Sequence of chain 1.D:
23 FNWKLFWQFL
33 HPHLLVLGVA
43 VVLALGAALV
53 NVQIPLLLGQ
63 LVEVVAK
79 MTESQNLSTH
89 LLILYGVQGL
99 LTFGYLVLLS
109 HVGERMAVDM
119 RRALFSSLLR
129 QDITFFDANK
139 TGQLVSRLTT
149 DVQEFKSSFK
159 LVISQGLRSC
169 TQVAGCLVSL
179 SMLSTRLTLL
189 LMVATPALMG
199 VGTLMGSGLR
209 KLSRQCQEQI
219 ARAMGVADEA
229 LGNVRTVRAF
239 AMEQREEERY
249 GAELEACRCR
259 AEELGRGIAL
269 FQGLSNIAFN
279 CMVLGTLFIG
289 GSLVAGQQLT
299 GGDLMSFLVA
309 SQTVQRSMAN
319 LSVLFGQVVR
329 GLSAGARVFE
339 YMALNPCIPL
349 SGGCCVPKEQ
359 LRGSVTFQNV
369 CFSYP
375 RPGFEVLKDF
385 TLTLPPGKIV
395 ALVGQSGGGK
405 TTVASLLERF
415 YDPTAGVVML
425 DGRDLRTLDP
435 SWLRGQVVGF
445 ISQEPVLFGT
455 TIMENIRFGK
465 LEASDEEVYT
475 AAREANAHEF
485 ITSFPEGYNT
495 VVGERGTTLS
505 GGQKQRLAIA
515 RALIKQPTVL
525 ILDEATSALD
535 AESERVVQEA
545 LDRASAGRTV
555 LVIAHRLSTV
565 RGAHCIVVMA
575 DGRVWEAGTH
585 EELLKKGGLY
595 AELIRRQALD

Binding-site contacts:
Ligand atom OAG contacts residue PHE277 of chain 1.D at 4.1 Å.
Ligand atom CAY contacts residue MET316 of chain 1.D at 3.7 Å (hydrophobic).
Ligand atom CAR contacts residue PHE269 of chain 1.D at 3.8 Å (hydrophobic).
Ligand atom CAV contacts residue LEU319 of chain 1.D at 4.0 Å (hydrophobic).
Ligand atom CAZ contacts residue LEU319 of chain 1.D at 3.9 Å (hydrophobic).
Ligand atom CAD contacts residue PHE323 of chain 1.D at 4.1 Å (hydrophobic).
Ligand atom OAG contacts residue MET316 of chain 1.D at 3.6 Å.
Ligand atom OAW contacts residue SER320 of chain 1.D at 3.8 Å.
Ligand atom CAI contacts residue LEU319 of chain 1.D at 3.6 Å (hydrophobic).
Ligand atom CAS contacts residue PHE323 of chain 1.D at 4.3 Å (hydrophobic).
Ligand atom OAG contacts residue PRO194 of chain 1.D at 3.4 Å.
Ligand atom CAK contacts residue LEU319 of chain 1.D at 4.0 Å (hydrophobic).
Ligand atom CAM contacts residue MET316 of chain 1.D at 3.6 Å (hydrophobic).
Ligand atom CBC contacts residue SER273 of chain 1.D at 3.5 Å.
Ligand atom CAM contacts residue SER273 of chain 1.D at 4.3 Å.
Ligand atom CBC contacts residue PRO194 of chain 1.D at 3.8 Å (hydrophobic).
Ligand atom CAY contacts residue SER273 of chain 1.D at 3.6 Å.
Ligand atom CAS contacts residue GLY198 of chain 1.D at 4.3 Å.
Ligand atom CAR contacts residue SER273 of chain 1.D at 3.2 Å.
Ligand atom CAT contacts residue PRO194 of chain 1.D at 3.9 Å (hydrophobic).
Ligand atom CAM contacts residue ALA317 of chain 1.D at 4.1 Å (hydrophobic).
Ligand atom CAC contacts residue VAL199 of chain 1.D at 4.1 Å (hydrophobic).
Ligand atom CAD contacts residue LEU319 of chain 1.D at 3.4 Å (hydrophobic).
Ligand atom CAV contacts residue SER320 of chain 1.D at 4.2 Å.
Ligand atom CAC contacts residue LEU330 of chain 1.D at 4.2 Å (hydrophobic).
Ligand atom OAW contacts residue MET316 of chain 1.D at 4.0 Å.
Ligand atom CAU contacts residue LEU202 of chain 1.D at 4.3 Å (hydrophobic).
Ligand atom CAE contacts residue VAL326 of chain 1.D at 4.2 Å (hydrophobic).
Ligand atom OAW contacts residue SER273 of chain 1.D at 3.0 Å (h-bond).
Ligand atom CAM contacts residue SER320 of chain 1.D at 4.0 Å.
Ligand atom CAR contacts residue PRO194 of chain 1.D at 4.4 Å (hydrophobic).
Ligand atom CAI contacts residue MET316 of chain 1.D at 4.2 Å (hydrophobic).
Ligand atom CAY contacts residue PRO194 of chain 1.D at 4.2 Å (hydrophobic).
Ligand atom OAW contacts residue PRO194 of chain 1.D at 4.3 Å.
Ligand atom CAT contacts residue PHE269 of chain 1.D at 3.9 Å (hydrophobic).
Ligand atom CAC contacts residue LEU202 of chain 1.D at 4.0 Å (hydrophobic).
Ligand atom OAG contacts residue SER273 of chain 1.D at 4.0 Å.
Ligand atom CAV contacts residue MET316 of chain 1.D at 3.6 Å (hydrophobic).
Ligand atom CAO contacts residue TRP25 of chain 1.D at 4.1 Å (hydrophobic).
Ligand atom CAD contacts residue SER320 of chain 1.D at 4.1 Å.

This small molecule binds to this protein.
Small molecule (SMILES): CC(C)CCC[C@@H](C)[C@H]1CC[C@H]2[C@@H]3CC=C4C[C@@H](OC(=O)CCC(=O)O)CC[C@]4(C)[C@H]3CC[C@]12C